Binding-site contacts:
Ligand atom C2 contacts residue GLU104 of chain 1.B at 3.5 Å.
Ligand atom C2' contacts residue ARG73 of chain 1.A at 3.9 Å.
Ligand atom C6' contacts residue ILE112 of chain 1.B at 4.2 Å (hydrophobic).
Ligand atom C3 contacts residue PHE100 of chain 1.B at 4.2 Å (hydrophobic).
Ligand atom C3 contacts residue ALA109 of chain 1.B at 3.9 Å (hydrophobic).
Ligand atom C3 contacts residue GLU104 of chain 1.B at 3.4 Å.
Ligand atom C1 contacts residue LYS102 of chain 1.B at 4.3 Å.
Ligand atom C3' contacts residue THR72 of chain 1.A at 4.2 Å.
Ligand atom C3' contacts residue ARG73 of chain 1.A at 3.6 Å.
Ligand atom C6' contacts residue GLU104 of chain 1.B at 4.0 Å.
Ligand atom C5' contacts residue ALA109 of chain 1.B at 3.9 Å (hydrophobic).
Ligand atom C6' contacts residue ALA109 of chain 1.B at 3.9 Å (hydrophobic).
Ligand atom C5' contacts residue TYR116 of chain 1.B at 4.5 Å (hydrophobic).
Ligand atom C4' contacts residue ARG73 of chain 1.A at 3.5 Å.
Ligand atom C2' contacts residue THR72 of chain 1.A at 3.9 Å.
Ligand atom C1 contacts residue TYR101 of chain 1.B at 4.5 Å (hydrophobic).
Ligand atom C2 contacts residue ARG73 of chain 1.A at 4.3 Å.
Ligand atom N contacts residue PRO299 of chain 1.A at 4.1 Å.
Ligand atom C1' contacts residue GLU104 of chain 1.B at 4.2 Å.
Ligand atom C5' contacts residue ILE112 of chain 1.B at 3.3 Å (hydrophobic).
Ligand atom C1 contacts residue PHE100 of chain 1.B at 3.4 Å (hydrophobic).
Ligand atom C2' contacts residue PHE100 of chain 1.B at 4.2 Å (hydrophobic).
Ligand atom C6' contacts residue ARG73 of chain 1.A at 3.7 Å.
Ligand atom C3' contacts residue CYS76 of chain 1.A at 4.2 Å (hydrophobic).
Ligand atom C1 contacts residue GLU104 of chain 1.B at 3.0 Å.
Ligand atom C4' contacts residue TYR116 of chain 1.B at 3.8 Å (hydrophobic).
Ligand atom C4' contacts residue LEU113 of chain 1.B at 3.9 Å (hydrophobic).
Ligand atom C4' contacts residue ILE112 of chain 1.B at 4.0 Å (hydrophobic).
Ligand atom N contacts residue GLU104 of chain 1.B at 2.9 Å (salt-bridge).
Ligand atom C5' contacts residue ARG73 of chain 1.A at 3.5 Å.
Ligand atom C1' contacts residue ARG73 of chain 1.A at 4.1 Å.
Ligand atom C3' contacts residue LEU113 of chain 1.B at 4.2 Å (hydrophobic).
Ligand atom C1' contacts residue ALA109 of chain 1.B at 4.3 Å (hydrophobic).
Ligand atom C2 contacts residue PHE100 of chain 1.B at 3.8 Å (hydrophobic).
Ligand atom C5' contacts residue LEU113 of chain 1.B at 4.1 Å (hydrophobic).

Sequence of chain 1.A:
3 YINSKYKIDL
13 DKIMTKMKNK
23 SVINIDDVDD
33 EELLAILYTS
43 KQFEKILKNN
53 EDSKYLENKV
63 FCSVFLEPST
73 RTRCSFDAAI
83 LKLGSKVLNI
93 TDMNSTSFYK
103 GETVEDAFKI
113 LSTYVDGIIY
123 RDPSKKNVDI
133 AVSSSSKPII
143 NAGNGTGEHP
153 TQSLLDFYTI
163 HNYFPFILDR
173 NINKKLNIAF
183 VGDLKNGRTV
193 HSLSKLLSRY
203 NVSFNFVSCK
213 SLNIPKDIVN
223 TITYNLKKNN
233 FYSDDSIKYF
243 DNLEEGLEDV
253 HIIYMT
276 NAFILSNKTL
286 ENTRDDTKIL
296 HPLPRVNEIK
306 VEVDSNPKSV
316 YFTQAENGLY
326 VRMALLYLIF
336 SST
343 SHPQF

A protein and the small-molecule ligand that binds it are described below.
Small molecule (SMILES): NCCCc1ccccc1

Sequence of chain 1.B:
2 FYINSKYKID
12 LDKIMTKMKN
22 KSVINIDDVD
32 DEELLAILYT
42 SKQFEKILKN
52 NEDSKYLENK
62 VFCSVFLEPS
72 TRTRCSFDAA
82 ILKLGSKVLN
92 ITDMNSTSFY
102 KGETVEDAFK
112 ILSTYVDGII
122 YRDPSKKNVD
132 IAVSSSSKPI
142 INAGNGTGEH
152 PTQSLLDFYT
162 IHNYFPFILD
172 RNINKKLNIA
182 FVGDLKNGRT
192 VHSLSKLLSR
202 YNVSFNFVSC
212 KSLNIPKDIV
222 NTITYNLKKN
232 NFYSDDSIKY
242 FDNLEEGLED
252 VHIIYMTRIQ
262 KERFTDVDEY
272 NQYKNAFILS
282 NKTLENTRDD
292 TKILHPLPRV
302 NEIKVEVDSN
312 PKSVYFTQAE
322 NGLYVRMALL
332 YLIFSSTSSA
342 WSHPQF